Sequence of chain 27.E:
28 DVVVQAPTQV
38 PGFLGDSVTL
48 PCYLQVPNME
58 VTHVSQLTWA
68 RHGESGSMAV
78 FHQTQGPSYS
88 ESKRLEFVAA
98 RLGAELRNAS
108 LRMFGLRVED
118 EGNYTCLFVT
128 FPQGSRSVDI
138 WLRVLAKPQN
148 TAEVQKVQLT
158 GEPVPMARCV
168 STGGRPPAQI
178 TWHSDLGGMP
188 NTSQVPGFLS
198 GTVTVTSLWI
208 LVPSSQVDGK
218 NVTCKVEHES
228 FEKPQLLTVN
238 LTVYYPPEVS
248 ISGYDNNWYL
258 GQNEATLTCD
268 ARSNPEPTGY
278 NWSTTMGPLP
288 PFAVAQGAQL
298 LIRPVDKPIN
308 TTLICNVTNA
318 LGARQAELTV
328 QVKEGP

Binding-site contacts:
Ligand atom C8 contacts residue ASN218 of chain 27.E at 4.3 Å.
Ligand atom O5 contacts residue NAG1 of chain 27.J at 4.1 Å.
Ligand atom C5 contacts residue NAG1 of chain 27.J at 4.3 Å.
Ligand atom C1 contacts residue ASN218 of chain 27.E at 1.4 Å.
Ligand atom O5 contacts residue ASN218 of chain 27.E at 2.3 Å (h-bond).
Ligand atom C3 contacts residue ASN218 of chain 27.E at 3.7 Å.
Ligand atom N2 contacts residue ASN218 of chain 27.E at 2.9 Å (h-bond).
Ligand atom C4 contacts residue ASN218 of chain 27.E at 4.1 Å.
Ligand atom C2 contacts residue ASN218 of chain 27.E at 2.3 Å.
Ligand atom O7 contacts residue ASN218 of chain 27.E at 2.3 Å (h-bond).
Ligand atom C5 contacts residue ASN218 of chain 27.E at 3.6 Å.
Ligand atom C1 contacts residue NAG1 of chain 27.J at 3.7 Å.
Ligand atom C7 contacts residue ASN218 of chain 27.E at 2.9 Å.
Ligand atom O5 contacts residue THR235 of chain 27.E at 4.4 Å.

This protein binds this small molecule.
Small molecule (SMILES): CC(=O)N[C@H]1[C@H](O[C@H]2[C@H](O)[C@@H](NC(C)=O)CO[C@@H]2CO)O[C@H](CO)[C@@H](O)[C@@H]1O